Sequence of chain 1.C:
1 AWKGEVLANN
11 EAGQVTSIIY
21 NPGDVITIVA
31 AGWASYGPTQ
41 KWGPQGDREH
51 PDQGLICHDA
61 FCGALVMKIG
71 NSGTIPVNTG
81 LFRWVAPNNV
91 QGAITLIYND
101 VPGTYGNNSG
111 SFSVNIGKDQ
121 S

The protein below binds the small molecule below.
Small molecule (SMILES): O[C@H]1[C@@H](O)[C@@H]([C@H]2CO2)O[C@@H](Oc2ccccc2)[C@@H]1O

Binding-site contacts:
Ligand atom C6 contacts residue ASP100 of chain 1.C at 3.5 Å.
Ligand atom O6 contacts residue GLN53 of chain 1.C at 3.5 Å (h-bond).
Ligand atom O3 contacts residue ASN107 of chain 1.C at 3.0 Å (h-bond).
Ligand atom O6 contacts residue HIS50 of chain 1.C at 2.9 Å (h-bond).
Ligand atom O3 contacts residue TYR36 of chain 1.C at 3.5 Å (h-bond).
Ligand atom O4 contacts residue ASP100 of chain 1.C at 2.6 Å (salt-bridge).
Ligand atom C9 contacts residue HIS50 of chain 1.C at 3.4 Å.
Ligand atom C6 contacts residue VAL101 of chain 1.C at 3.6 Å (hydrophobic).
Ligand atom C7 contacts residue CYS62 of chain 1.C at 3.3 Å (hydrophobic).
Ligand atom O2 contacts residue ASN107 of chain 1.C at 3.1 Å (h-bond).
Ligand atom O5 contacts residue HIS50 of chain 1.C at 3.6 Å.
Ligand atom C10 contacts residue HIS50 of chain 1.C at 3.4 Å.
Ligand atom C11 contacts residue HIS50 of chain 1.C at 3.5 Å.
Ligand atom C4 contacts residue CA1 of chain 1.I at 3.4 Å.
Ligand atom C2 contacts residue CA1 of chain 1.I at 3.9 Å.
Ligand atom C3 contacts residue CA1 of chain 1.I at 3.3 Å.
Ligand atom C13 contacts residue HIS50 of chain 1.C at 3.6 Å.
Ligand atom C3 contacts residue ASN107 of chain 1.C at 3.9 Å.
Ligand atom O4 contacts residue CA1 of chain 1.I at 2.4 Å.
Ligand atom O4 contacts residue THR104 of chain 1.C at 3.2 Å (h-bond).
Ligand atom O3 contacts residue CA1 of chain 1.I at 2.4 Å.
Ligand atom C12 contacts residue HIS50 of chain 1.C at 3.6 Å.
Ligand atom O4 contacts residue TYR36 of chain 1.C at 3.1 Å (h-bond).
Ligand atom C7 contacts residue TYR36 of chain 1.C at 4.0 Å (hydrophobic).
Ligand atom C2 contacts residue ASN107 of chain 1.C at 3.8 Å.
Ligand atom O5 contacts residue TYR36 of chain 1.C at 3.7 Å.
Ligand atom C10 contacts residue GLN53 of chain 1.C at 3.8 Å.
Ligand atom C4 contacts residue THR104 of chain 1.C at 3.4 Å.
Ligand atom C9 contacts residue GLN53 of chain 1.C at 3.9 Å.
Ligand atom C3 contacts residue TYR36 of chain 1.C at 3.9 Å (hydrophobic).
Ligand atom C4 contacts residue ASP100 of chain 1.C at 3.6 Å.
Ligand atom O1 contacts residue TYR36 of chain 1.C at 3.7 Å.
Ligand atom C2 contacts residue TYR36 of chain 1.C at 3.5 Å (hydrophobic).
Ligand atom C8 contacts residue HIS50 of chain 1.C at 3.6 Å.
Ligand atom O6 contacts residue VAL101 of chain 1.C at 4.0 Å.
Ligand atom O3 contacts residue THR104 of chain 1.C at 3.3 Å (h-bond).
Ligand atom C6 contacts residue GLN53 of chain 1.C at 3.9 Å.
Ligand atom C7 contacts residue ASP100 of chain 1.C at 3.2 Å.
Ligand atom C13 contacts residue TYR36 of chain 1.C at 4.0 Å (hydrophobic).
Ligand atom C7 contacts residue HIS50 of chain 1.C at 3.5 Å.